A small-molecule ligand and the protein it binds are described below.
Small molecule (SMILES): CC(=O)N[C@@H]1[C@@H](O)[C@H](O)[C@@H](CO)O[C@H]1O

Sequence of chain 1.B:
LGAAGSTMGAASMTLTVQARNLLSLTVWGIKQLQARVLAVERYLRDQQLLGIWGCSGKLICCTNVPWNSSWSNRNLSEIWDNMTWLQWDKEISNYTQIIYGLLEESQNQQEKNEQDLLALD

Binding-site contacts:
Ligand atom N2 contacts residue ASN133 of chain 1.B at 2.9 Å (h-bond).
Ligand atom C8 contacts residue ASN133 of chain 1.B at 4.3 Å.
Ligand atom C2 contacts residue ASN133 of chain 1.B at 2.5 Å.
Ligand atom C1 contacts residue ASN133 of chain 1.B at 1.4 Å.
Ligand atom O5 contacts residue ASN133 of chain 1.B at 2.4 Å (h-bond).
Ligand atom C5 contacts residue ASN133 of chain 1.B at 3.7 Å.
Ligand atom O7 contacts residue ASN133 of chain 1.B at 2.9 Å (h-bond).
Ligand atom C7 contacts residue ASN133 of chain 1.B at 3.1 Å.
Ligand atom C8 contacts residue GLU130 of chain 1.B at 4.1 Å.
Ligand atom C8 contacts residue TYR134 of chain 1.B at 4.2 Å (hydrophobic).
Ligand atom O7 contacts residue TYR134 of chain 1.B at 4.0 Å.
Ligand atom C4 contacts residue ASN133 of chain 1.B at 4.2 Å.
Ligand atom C3 contacts residue ASN133 of chain 1.B at 3.8 Å.